The protein below binds the small molecule below.
Small molecule (SMILES): O=C(O)CC(=O)N[C@@H](CS)Cc1ccccc1

Binding-site contacts:
Ligand atom O1 contacts residue ARG203 of chain 1.A at 2.9 Å (salt-bridge).
Ligand atom C2 contacts residue ASN112 of chain 1.A at 3.9 Å.
Ligand atom CA1 contacts residue ALA113 of chain 1.A at 3.8 Å (hydrophobic).
Ligand atom SG contacts residue GLU166 of chain 1.A at 3.5 Å (salt-bridge).
Ligand atom CZ contacts residue VAL139 of chain 1.A at 3.4 Å (hydrophobic).
Ligand atom CD2 contacts residue LEU133 of chain 1.A at 3.9 Å (hydrophobic).
Ligand atom C1 contacts residue ASN112 of chain 1.A at 3.9 Å.
Ligand atom N contacts residue ASN112 of chain 1.A at 3.0 Å (h-bond).
Ligand atom CA1 contacts residue GLU143 of chain 1.A at 3.5 Å.
Ligand atom CE2 contacts residue LEU202 of chain 1.A at 3.4 Å (hydrophobic).
Ligand atom SG contacts residue HIS231 of chain 1.A at 3.5 Å (h-bond).
Ligand atom CZ contacts residue ILE188 of chain 1.A at 3.9 Å (hydrophobic).
Ligand atom CB1 contacts residue ASN112 of chain 1.A at 3.6 Å.
Ligand atom CZ contacts residue LEU202 of chain 1.A at 3.5 Å (hydrophobic).
Ligand atom C2 contacts residue HIS231 of chain 1.A at 3.6 Å.
Ligand atom SG contacts residue HIS142 of chain 1.A at 3.8 Å.
Ligand atom CB1 contacts residue ALA113 of chain 1.A at 3.4 Å (hydrophobic).
Ligand atom CA1 contacts residue ASN112 of chain 1.A at 3.7 Å.
Ligand atom CB2 contacts residue ALA113 of chain 1.A at 3.1 Å (hydrophobic).
Ligand atom SG contacts residue ZN1 of chain 1.F at 2.3 Å.
Ligand atom CB2 contacts residue GLU143 of chain 1.A at 3.1 Å.
Ligand atom O2 contacts residue ASN112 of chain 1.A at 3.2 Å (h-bond).
Ligand atom CE2 contacts residue VAL139 of chain 1.A at 3.8 Å (hydrophobic).
Ligand atom CB2 contacts residue ASN112 of chain 1.A at 3.9 Å.
Ligand atom O2 contacts residue HIS231 of chain 1.A at 3.4 Å (h-bond).
Ligand atom CE1 contacts residue VAL139 of chain 1.A at 3.8 Å (hydrophobic).
Ligand atom O3 contacts residue HIS231 of chain 1.A at 3.8 Å.
Ligand atom CB1 contacts residue GLU143 of chain 1.A at 2.7 Å.
Ligand atom CD1 contacts residue HIS142 of chain 1.A at 4.0 Å.
Ligand atom C1 contacts residue ARG203 of chain 1.A at 3.9 Å.
Ligand atom CB2 contacts residue ZN1 of chain 1.F at 3.5 Å.
Ligand atom SG contacts residue TYR157 of chain 1.A at 3.4 Å (h-bond).
Ligand atom C1 contacts residue HIS231 of chain 1.A at 3.7 Å.
Ligand atom CG contacts residue GLU143 of chain 1.A at 3.8 Å.
Ligand atom SG contacts residue HIS146 of chain 1.A at 3.6 Å.
Ligand atom O1 contacts residue HIS231 of chain 1.A at 3.4 Å.
Ligand atom CE1 contacts residue ILE188 of chain 1.A at 3.5 Å (hydrophobic).
Ligand atom CA2 contacts residue ASN112 of chain 1.A at 3.9 Å.
Ligand atom CE1 contacts residue ARG203 of chain 1.A at 4.0 Å.
Ligand atom CA1 contacts residue ZN1 of chain 1.F at 3.9 Å.

Sequence of chain 1.A:
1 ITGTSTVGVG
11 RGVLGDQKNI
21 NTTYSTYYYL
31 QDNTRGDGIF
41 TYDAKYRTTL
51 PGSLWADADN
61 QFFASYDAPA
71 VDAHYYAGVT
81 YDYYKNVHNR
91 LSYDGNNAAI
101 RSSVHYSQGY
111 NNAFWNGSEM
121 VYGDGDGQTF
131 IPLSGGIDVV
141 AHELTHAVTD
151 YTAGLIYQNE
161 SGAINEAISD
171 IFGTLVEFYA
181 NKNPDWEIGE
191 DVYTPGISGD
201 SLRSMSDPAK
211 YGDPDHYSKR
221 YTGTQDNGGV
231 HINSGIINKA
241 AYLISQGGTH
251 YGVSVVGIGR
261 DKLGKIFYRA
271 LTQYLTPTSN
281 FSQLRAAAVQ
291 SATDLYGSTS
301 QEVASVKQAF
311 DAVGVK